Binding-site contacts:
Ligand atom CG contacts residue SER107 of chain 1.D at 3.8 Å.
Ligand atom CG contacts residue SER99 of chain 1.D at 3.3 Å.
Ligand atom O contacts residue TRP52 of chain 1.D at 4.0 Å.
Ligand atom N contacts residue GLY33 of chain 1.D at 4.1 Å.
Ligand atom O contacts residue PHE53 of chain 1.D at 3.0 Å.
Ligand atom CD contacts residue SER107 of chain 1.D at 4.0 Å.
Ligand atom ND2 contacts residue SER99 of chain 1.D at 3.2 Å (h-bond).
Ligand atom CA contacts residue PHE32 of chain 1.D at 4.0 Å (hydrophobic).
Ligand atom C contacts residue PHE53 of chain 1.D at 4.0 Å (hydrophobic).
Ligand atom CG contacts residue GLY33 of chain 1.D at 4.0 Å.
Ligand atom CA contacts residue TRP52 of chain 1.D at 3.9 Å (hydrophobic).
Ligand atom OD1 contacts residue TYR101 of chain 1.D at 3.4 Å.
Ligand atom CG contacts residue TYR101 of chain 1.D at 3.4 Å (hydrophobic).
Ligand atom CA contacts residue GLY33 of chain 1.D at 3.7 Å.
Ligand atom CB contacts residue ASN31 of chain 1.D at 3.7 Å.
Ligand atom O contacts residue PHE53 of chain 1.D at 3.2 Å (h-bond).
Ligand atom OD1 contacts residue PHE32 of chain 1.D at 3.9 Å.
Ligand atom O contacts residue TRP52 of chain 1.D at 3.5 Å (h-bond).
Ligand atom OD1 contacts residue GLY33 of chain 1.D at 3.1 Å (h-bond).
Ligand atom C contacts residue TYR101 of chain 1.D at 3.8 Å (hydrophobic).
Ligand atom OD2 contacts residue TYR101 of chain 1.D at 3.8 Å.
Ligand atom CB contacts residue TRP52 of chain 1.D at 3.9 Å (hydrophobic).
Ligand atom O contacts residue ASN31 of chain 1.D at 3.2 Å (h-bond).
Ligand atom CB contacts residue TYR101 of chain 1.D at 3.6 Å (hydrophobic).
Ligand atom C contacts residue ASN31 of chain 1.D at 3.4 Å.
Ligand atom CA contacts residue ASN31 of chain 1.D at 3.7 Å.
Ligand atom CA contacts residue TYR101 of chain 1.D at 3.7 Å (hydrophobic).
Ligand atom CD contacts residue TYR101 of chain 1.D at 4.1 Å (hydrophobic).
Ligand atom ND2 contacts residue TYR101 of chain 1.D at 3.2 Å (h-bond).
Ligand atom CB contacts residue PHE53 of chain 1.D at 3.6 Å (hydrophobic).
Ligand atom CB contacts residue ILE50 of chain 1.D at 4.0 Å (hydrophobic).
Ligand atom O contacts residue TYR101 of chain 1.D at 3.9 Å.
Ligand atom CG contacts residue TRP52 of chain 1.D at 4.0 Å (hydrophobic).
Ligand atom O contacts residue GLY33 of chain 1.D at 3.8 Å.
Ligand atom O contacts residue ASN31 of chain 1.D at 3.6 Å (h-bond).
Ligand atom N contacts residue TYR101 of chain 1.D at 3.7 Å.
Ligand atom OD1 contacts residue SER99 of chain 1.D at 3.2 Å (h-bond).
Ligand atom ND2 contacts residue PHE100 of chain 1.D at 3.8 Å.
Ligand atom C contacts residue GLY33 of chain 1.D at 4.1 Å.
Ligand atom CG contacts residue SER99 of chain 1.D at 3.5 Å.

This small molecule binds to this protein.
Small molecule (SMILES): C[C@@H](C=O)NC(=O)[C@H](CC(N)=O)NC(=O)[C@@H]1CCCN1C(=O)[C@H](CC(=O)O)NC(=O)[C@@H]1CCCN1

Sequence of chain 1.D:
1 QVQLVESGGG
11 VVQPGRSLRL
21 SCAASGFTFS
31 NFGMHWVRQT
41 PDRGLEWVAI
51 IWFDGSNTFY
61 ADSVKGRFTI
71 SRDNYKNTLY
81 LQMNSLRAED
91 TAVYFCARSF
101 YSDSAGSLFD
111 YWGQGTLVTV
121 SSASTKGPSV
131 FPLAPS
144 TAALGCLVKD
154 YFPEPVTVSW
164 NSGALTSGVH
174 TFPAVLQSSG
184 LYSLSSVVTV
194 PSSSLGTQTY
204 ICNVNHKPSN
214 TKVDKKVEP